This protein binds this small molecule.
Small molecule (SMILES): NCc1ccc(N)cc1

Binding-site contacts:
Ligand atom C3 contacts residue TYR224 of chain 2.A at 3.3 Å (hydrophobic).
Ligand atom C1 contacts residue ASP156 of chain 2.A at 3.5 Å.
Ligand atom C2 contacts residue SER157 of chain 2.A at 3.7 Å.
Ligand atom C3 contacts residue GLN189 of chain 2.A at 3.6 Å.
Ligand atom C6 contacts residue VAL51 of chain 2.A at 4.1 Å (hydrophobic).
Ligand atom C1 contacts residue GLN189 of chain 2.A at 4.2 Å.
Ligand atom N1 contacts residue TYR224 of chain 2.A at 4.3 Å.
Ligand atom C5 contacts residue TYR224 of chain 2.A at 3.8 Å (hydrophobic).
Ligand atom N1 contacts residue MTA1 of chain 2.D at 3.8 Å.
Ligand atom C6 contacts residue TYR224 of chain 2.A at 4.0 Å (hydrophobic).
Ligand atom C2 contacts residue GLN189 of chain 2.A at 4.2 Å.
Ligand atom C3 contacts residue ILE229 of chain 2.A at 4.0 Å (hydrophobic).
Ligand atom C5 contacts residue ILE52 of chain 2.A at 4.2 Å (hydrophobic).
Ligand atom C4 contacts residue ILE229 of chain 2.A at 3.7 Å (hydrophobic).
Ligand atom N2 contacts residue ASP159 of chain 2.A at 2.7 Å (salt-bridge).
Ligand atom C6 contacts residue GLN53 of chain 2.A at 3.9 Å.
Ligand atom C4 contacts residue GLN189 of chain 2.A at 4.3 Å.
Ligand atom C2 contacts residue TYR224 of chain 2.A at 3.5 Å (hydrophobic).
Ligand atom N1 contacts residue GLN53 of chain 2.A at 4.0 Å.
Ligand atom C7 contacts residue ILE52 of chain 2.A at 4.2 Å (hydrophobic).
Ligand atom C1 contacts residue SER157 of chain 2.A at 3.5 Å.
Ligand atom N1 contacts residue SER157 of chain 2.A at 2.7 Å (h-bond).
Ligand atom N2 contacts residue PRO225 of chain 2.A at 4.2 Å.
Ligand atom N2 contacts residue TRP11 of chain 2.A at 4.1 Å.
Ligand atom N1 contacts residue TYR62 of chain 2.A at 3.9 Å.
Ligand atom C5 contacts residue ASP159 of chain 2.A at 3.2 Å.
Ligand atom C4 contacts residue TYR224 of chain 2.A at 3.6 Å (hydrophobic).
Ligand atom C7 contacts residue SER157 of chain 2.A at 3.9 Å.
Ligand atom C1 contacts residue TYR62 of chain 2.A at 3.6 Å (hydrophobic).
Ligand atom N2 contacts residue TYR224 of chain 2.A at 4.3 Å.
Ligand atom C1 contacts residue TYR224 of chain 2.A at 3.2 Å (hydrophobic).
Ligand atom C7 contacts residue SER158 of chain 2.A at 4.3 Å.
Ligand atom C6 contacts residue ASP159 of chain 2.A at 3.5 Å.
Ligand atom N1 contacts residue SER158 of chain 2.A at 4.2 Å.
Ligand atom C7 contacts residue TYR224 of chain 2.A at 3.9 Å (hydrophobic).
Ligand atom C4 contacts residue ASP159 of chain 2.A at 3.8 Å.
Ligand atom N1 contacts residue ASP156 of chain 2.A at 2.8 Å (salt-bridge).
Ligand atom C7 contacts residue GLN53 of chain 2.A at 3.5 Å.
Ligand atom C6 contacts residue ILE52 of chain 2.A at 3.7 Å (hydrophobic).
Ligand atom N2 contacts residue VAL51 of chain 2.A at 3.7 Å.

Sequence of chain 2.A:
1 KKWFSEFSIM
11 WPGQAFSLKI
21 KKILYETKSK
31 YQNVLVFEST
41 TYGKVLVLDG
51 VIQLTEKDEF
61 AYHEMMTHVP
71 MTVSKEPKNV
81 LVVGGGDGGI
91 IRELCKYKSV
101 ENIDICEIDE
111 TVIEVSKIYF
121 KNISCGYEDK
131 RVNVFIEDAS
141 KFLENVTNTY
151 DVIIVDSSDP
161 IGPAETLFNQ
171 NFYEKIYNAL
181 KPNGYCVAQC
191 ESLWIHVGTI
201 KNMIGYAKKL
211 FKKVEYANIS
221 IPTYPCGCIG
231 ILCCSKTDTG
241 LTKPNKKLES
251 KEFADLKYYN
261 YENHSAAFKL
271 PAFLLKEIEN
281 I